Binding-site contacts:
Ligand atom C4 contacts residue THR106 of chain 1.A at 3.9 Å.
Ligand atom C4 contacts residue HIS16 of chain 1.A at 3.7 Å.
Ligand atom O2 contacts residue ZN1 of chain 1.G at 2.3 Å.
Ligand atom N1 contacts residue ASP258 of chain 1.A at 4.1 Å.
Ligand atom C6 contacts residue GLY276 of chain 1.A at 3.8 Å.
Ligand atom O2 contacts residue LYS230 of chain 1.A at 4.0 Å.
Ligand atom C5 contacts residue THR105 of chain 1.A at 3.7 Å.
Ligand atom O4 contacts residue ARG18 of chain 1.A at 3.2 Å (salt-bridge).
Ligand atom C2 contacts residue ZN1 of chain 1.G at 3.4 Å.
Ligand atom N3 contacts residue ASN43 of chain 1.A at 3.6 Å (h-bond).
Ligand atom O2 contacts residue ZN1 of chain 1.F at 3.2 Å.
Ligand atom C4 contacts residue THR105 of chain 1.A at 3.9 Å.
Ligand atom C2 contacts residue THR105 of chain 1.A at 3.1 Å.
Ligand atom O2 contacts residue ASP258 of chain 1.A at 3.5 Å (salt-bridge).
Ligand atom N3 contacts residue HIS16 of chain 1.A at 3.4 Å (h-bond).
Ligand atom C6 contacts residue ALA275 of chain 1.A at 3.1 Å (hydrophobic).
Ligand atom C6 contacts residue THR106 of chain 1.A at 4.0 Å.
Ligand atom N1 contacts residue LYS230 of chain 1.A at 4.0 Å.
Ligand atom O2 contacts residue KCX98 of chain 1.A at 3.1 Å (h-bond).
Ligand atom N3 contacts residue THR105 of chain 1.A at 3.6 Å.
Ligand atom O4 contacts residue ASN43 of chain 1.A at 2.8 Å (h-bond).
Ligand atom N01 contacts residue THR106 of chain 1.A at 3.0 Å (h-bond).
Ligand atom N1 contacts residue THR105 of chain 1.A at 2.8 Å (h-bond).
Ligand atom C6 contacts residue THR105 of chain 1.A at 3.2 Å.
Ligand atom C5 contacts residue THR106 of chain 1.A at 3.5 Å.
Ligand atom N3 contacts residue ZN1 of chain 1.F at 3.3 Å.
Ligand atom C2 contacts residue ASP258 of chain 1.A at 3.8 Å.
Ligand atom N01 contacts residue HIS262 of chain 1.A at 2.9 Å (h-bond).
Ligand atom C5 contacts residue ALA260 of chain 1.A at 3.6 Å (hydrophobic).
Ligand atom N01 contacts residue ALA275 of chain 1.A at 2.5 Å (h-bond).
Ligand atom C4 contacts residue ARG18 of chain 1.A at 4.0 Å.
Ligand atom C2 contacts residue ZN1 of chain 1.F at 3.5 Å.
Ligand atom O2 contacts residue HIS137 of chain 1.A at 3.7 Å.
Ligand atom O4 contacts residue HIS16 of chain 1.A at 3.3 Å.
Ligand atom C4 contacts residue ASN43 of chain 1.A at 3.5 Å.
Ligand atom N01 contacts residue ARG18 of chain 1.A at 3.3 Å (salt-bridge).
Ligand atom O4 contacts residue THR106 of chain 1.A at 3.8 Å.
Ligand atom C5 contacts residue ALA275 of chain 1.A at 3.2 Å (hydrophobic).
Ligand atom N01 contacts residue ALA260 of chain 1.A at 3.3 Å.
Ligand atom O2 contacts residue THR105 of chain 1.A at 3.5 Å (h-bond).

This small molecule binds to this protein.
Small molecule (SMILES): Nc1c[nH]c(=O)[nH]c1=O

Sequence of chain 1.A:
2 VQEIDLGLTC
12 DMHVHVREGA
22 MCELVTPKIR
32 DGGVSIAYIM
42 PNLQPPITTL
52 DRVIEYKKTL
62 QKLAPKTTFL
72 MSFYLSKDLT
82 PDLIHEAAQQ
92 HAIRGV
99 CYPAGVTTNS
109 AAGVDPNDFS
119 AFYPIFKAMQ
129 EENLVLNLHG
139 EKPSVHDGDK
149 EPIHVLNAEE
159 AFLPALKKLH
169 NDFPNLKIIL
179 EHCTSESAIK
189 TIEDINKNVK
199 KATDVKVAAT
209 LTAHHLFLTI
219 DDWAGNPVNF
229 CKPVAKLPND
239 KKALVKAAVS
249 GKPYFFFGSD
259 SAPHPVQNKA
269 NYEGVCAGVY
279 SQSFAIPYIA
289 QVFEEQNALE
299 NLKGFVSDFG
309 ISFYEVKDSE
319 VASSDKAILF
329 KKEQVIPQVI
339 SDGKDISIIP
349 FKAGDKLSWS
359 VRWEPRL